Sequence of chain 1.A:
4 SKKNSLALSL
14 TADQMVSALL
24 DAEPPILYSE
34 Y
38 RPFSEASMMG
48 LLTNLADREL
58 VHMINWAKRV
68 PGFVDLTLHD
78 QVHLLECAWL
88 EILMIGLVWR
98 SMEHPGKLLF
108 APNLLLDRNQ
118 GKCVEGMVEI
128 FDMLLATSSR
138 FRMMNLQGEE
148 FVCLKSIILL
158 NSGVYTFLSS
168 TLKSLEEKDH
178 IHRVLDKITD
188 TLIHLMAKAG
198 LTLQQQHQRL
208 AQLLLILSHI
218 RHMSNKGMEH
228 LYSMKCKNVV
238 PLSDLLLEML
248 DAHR

Binding-site contacts:
Ligand atom C contacts residue LYS65 of chain 1.A at 3.3 Å.
Ligand atom ND1 contacts residue VAL79 of chain 1.A at 3.9 Å.
Ligand atom CB contacts residue LEU242 of chain 1.A at 4.2 Å (hydrophobic).
Ligand atom CD1 contacts residue ILE61 of chain 1.A at 3.6 Å (hydrophobic).
Ligand atom CD2 contacts residue ILE61 of chain 1.A at 3.8 Å (hydrophobic).
Ligand atom CD1 contacts residue GLN78 of chain 1.A at 3.8 Å.
Ligand atom CA contacts residue ILE61 of chain 1.A at 4.1 Å (hydrophobic).
Ligand atom CD2 contacts residue MET246 of chain 1.A at 4.0 Å (hydrophobic).
Ligand atom CD2 contacts residue VAL79 of chain 1.A at 3.6 Å (hydrophobic).
Ligand atom CB contacts residue GLU245 of chain 1.A at 3.3 Å.
Ligand atom C contacts residue LYS65 of chain 1.A at 4.0 Å.
Ligand atom CG contacts residue LEU75 of chain 1.A at 3.6 Å (hydrophobic).
Ligand atom CD2 contacts residue LEU242 of chain 1.A at 3.9 Å (hydrophobic).
Ligand atom CB contacts residue LEU75 of chain 1.A at 3.7 Å (hydrophobic).
Ligand atom CA contacts residue GLU245 of chain 1.A at 4.2 Å.
Ligand atom NE2 contacts residue LEU75 of chain 1.A at 3.4 Å.
Ligand atom N contacts residue GLU245 of chain 1.A at 3.3 Å (salt-bridge).
Ligand atom CE1 contacts residue VAL79 of chain 1.A at 3.8 Å (hydrophobic).
Ligand atom CD1 contacts residue GLU245 of chain 1.A at 3.9 Å.
Ligand atom C contacts residue GLU245 of chain 1.A at 4.0 Å.
Ligand atom CD2 contacts residue LEU82 of chain 1.A at 3.7 Å (hydrophobic).
Ligand atom CD contacts residue LEU75 of chain 1.A at 3.8 Å (hydrophobic).
Ligand atom CG2 contacts residue LEU242 of chain 1.A at 3.7 Å (hydrophobic).
Ligand atom CD1 contacts residue LEU242 of chain 1.A at 3.7 Å (hydrophobic).
Ligand atom CD2 contacts residue LYS65 of chain 1.A at 4.1 Å.
Ligand atom N contacts residue GLU245 of chain 1.A at 3.0 Å (salt-bridge).
Ligand atom CG1 contacts residue GLU245 of chain 1.A at 3.4 Å.
Ligand atom CD2 contacts residue LEU75 of chain 1.A at 3.8 Å (hydrophobic).
Ligand atom O contacts residue ILE61 of chain 1.A at 3.7 Å.
Ligand atom O contacts residue LYS65 of chain 1.A at 3.2 Å (salt-bridge).
Ligand atom O contacts residue LYS65 of chain 1.A at 3.8 Å.
Ligand atom CG contacts residue VAL79 of chain 1.A at 3.9 Å (hydrophobic).
Ligand atom CD2 contacts residue GLU83 of chain 1.A at 3.8 Å.
Ligand atom CD1 contacts residue VAL79 of chain 1.A at 3.6 Å (hydrophobic).
Ligand atom CA contacts residue GLU245 of chain 1.A at 3.7 Å.
Ligand atom NE2 contacts residue VAL79 of chain 1.A at 3.7 Å.
Ligand atom CD2 contacts residue VAL79 of chain 1.A at 3.8 Å (hydrophobic).
Ligand atom CD1 contacts residue ASP241 of chain 1.A at 3.6 Å.
Ligand atom C contacts residue ILE61 of chain 1.A at 3.9 Å (hydrophobic).
Ligand atom N contacts residue ILE61 of chain 1.A at 4.1 Å.

This protein binds this small molecule.
Small molecule (SMILES): CC[C@H](C)[C@H](NC(=O)[C@@H](N)CCCCN)C(=O)N[C@@H](CC(C)C)C(=O)N[C@@H](CC1=NC=NC1)C(=O)N[C@@H](CCCN=C(N)N)C(=O)N[C@@H](CC(C)C)C(=O)N[C@@H](CC(C)C)C(=O)N[C@@H](CCC(N)=O)C(=O)N[C@H](C=O)CC(=O)O